This protein binds this small molecule.
Small molecule (SMILES): C[C@H](O)[C@H](N)[C@@H]1O[C@](O)(C(=O)O)C[C@H](O)[C@@H]1N

Binding-site contacts:
Ligand atom C6 contacts residue GLY414 of chain 1.F at 4.2 Å.
Ligand atom O1A contacts residue GLY408 of chain 1.F at 4.3 Å.
Ligand atom O1B contacts residue GLN407 of chain 1.F at 2.8 Å (h-bond).
Ligand atom O6 contacts residue SER412 of chain 1.F at 2.5 Å (h-bond).
Ligand atom C7 contacts residue GLN407 of chain 1.F at 3.5 Å.
Ligand atom C3 contacts residue SER415 of chain 1.F at 4.1 Å.
Ligand atom C4 contacts residue SER415 of chain 1.F at 3.7 Å.
Ligand atom O1A contacts residue GLN407 of chain 1.F at 3.4 Å (h-bond).
Ligand atom N5 contacts residue GLN407 of chain 1.F at 4.2 Å.
Ligand atom C6 contacts residue GLN407 of chain 1.F at 4.1 Å.
Ligand atom O1A contacts residue SER412 of chain 1.F at 3.4 Å (h-bond).
Ligand atom C1 contacts residue SER409 of chain 1.F at 3.2 Å.
Ligand atom O1B contacts residue GLY408 of chain 1.F at 3.1 Å (h-bond).
Ligand atom O1B contacts residue ALA406 of chain 1.F at 3.6 Å.
Ligand atom C3 contacts residue SER412 of chain 1.F at 2.0 Å.
Ligand atom O8 contacts residue GLN407 of chain 1.F at 3.4 Å (h-bond).
Ligand atom C1 contacts residue GLY408 of chain 1.F at 4.1 Å.
Ligand atom C2 contacts residue GLN407 of chain 1.F at 3.8 Å.
Ligand atom C4 contacts residue SER412 of chain 1.F at 2.7 Å.
Ligand atom C8 contacts residue GLN407 of chain 1.F at 3.7 Å.
Ligand atom O8 contacts residue SER412 of chain 1.F at 3.9 Å.
Ligand atom O4 contacts residue SER412 of chain 1.F at 4.0 Å.
Ligand atom N5 contacts residue SER412 of chain 1.F at 4.4 Å.
Ligand atom O1A contacts residue SER409 of chain 1.F at 2.8 Å (h-bond).
Ligand atom C4 contacts residue GLY414 of chain 1.F at 3.6 Å.
Ligand atom C5 contacts residue SER412 of chain 1.F at 3.5 Å.
Ligand atom C1 contacts residue SER412 of chain 1.F at 2.6 Å.
Ligand atom C1 contacts residue GLN407 of chain 1.F at 3.1 Å.
Ligand atom C2 contacts residue SER409 of chain 1.F at 4.5 Å.
Ligand atom C6 contacts residue SER412 of chain 1.F at 3.1 Å.
Ligand atom O4 contacts residue SER415 of chain 1.F at 3.9 Å.
Ligand atom O1B contacts residue SER409 of chain 1.F at 3.2 Å (h-bond).
Ligand atom O1B contacts residue SER412 of chain 1.F at 3.0 Å.
Ligand atom C2 contacts residue SER412 of chain 1.F at 1.4 Å.
Ligand atom O6 contacts residue GLN407 of chain 1.F at 3.2 Å (h-bond).
Ligand atom O4 contacts residue GLY414 of chain 1.F at 4.1 Å.
Ligand atom C5 contacts residue GLY414 of chain 1.F at 4.2 Å.
Ligand atom C9 contacts residue GLN407 of chain 1.F at 3.7 Å.

Sequence of chain 1.F:
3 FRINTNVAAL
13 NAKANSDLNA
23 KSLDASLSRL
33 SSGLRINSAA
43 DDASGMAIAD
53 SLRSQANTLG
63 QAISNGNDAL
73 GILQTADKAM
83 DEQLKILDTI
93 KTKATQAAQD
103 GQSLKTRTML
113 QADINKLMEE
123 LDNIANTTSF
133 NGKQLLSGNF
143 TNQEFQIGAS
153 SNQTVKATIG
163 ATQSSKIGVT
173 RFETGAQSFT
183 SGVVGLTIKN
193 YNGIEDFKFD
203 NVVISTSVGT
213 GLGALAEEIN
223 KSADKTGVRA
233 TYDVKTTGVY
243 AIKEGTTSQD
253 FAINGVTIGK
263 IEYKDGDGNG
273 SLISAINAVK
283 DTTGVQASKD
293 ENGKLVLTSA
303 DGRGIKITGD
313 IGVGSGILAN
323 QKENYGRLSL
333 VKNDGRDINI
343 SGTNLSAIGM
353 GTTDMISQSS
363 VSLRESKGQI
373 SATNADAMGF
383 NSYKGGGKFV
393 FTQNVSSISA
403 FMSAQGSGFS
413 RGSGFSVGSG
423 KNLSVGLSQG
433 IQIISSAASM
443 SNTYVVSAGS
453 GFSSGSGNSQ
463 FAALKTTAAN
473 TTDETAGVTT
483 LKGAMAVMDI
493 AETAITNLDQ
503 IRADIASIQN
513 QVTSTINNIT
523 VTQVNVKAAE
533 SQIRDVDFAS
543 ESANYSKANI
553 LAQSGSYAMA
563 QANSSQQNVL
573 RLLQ